This protein binds this small molecule.
Small molecule (SMILES): COc1cc(-c2ccc(=O)[nH]n2)ccc1OC(F)F

Binding-site contacts:
Ligand atom C12 contacts residue PHE287 of chain 1.C at 3.9 Å (hydrophobic).
Ligand atom C14 contacts residue THR248 of chain 1.C at 3.6 Å.
Ligand atom F16 contacts residue GLN284 of chain 1.C at 4.1 Å.
Ligand atom C14 contacts residue ILE251 of chain 1.C at 4.1 Å (hydrophobic).
Ligand atom C12 contacts residue TYR74 of chain 1.C at 4.1 Å (hydrophobic).
Ligand atom F17 contacts residue TRP247 of chain 1.C at 3.3 Å.
Ligand atom O15 contacts residue PHE287 of chain 1.C at 4.0 Å.
Ligand atom C14 contacts residue TYR244 of chain 1.C at 3.8 Å (hydrophobic).
Ligand atom O18 contacts residue PHE287 of chain 1.C at 3.6 Å.
Ligand atom F16 contacts residue PHE287 of chain 1.C at 4.2 Å.
Ligand atom F17 contacts residue THR248 of chain 1.C at 3.3 Å.
Ligand atom C2 contacts residue MET188 of chain 1.C at 3.6 Å (hydrophobic).
Ligand atom C8 contacts residue PHE287 of chain 1.C at 3.7 Å (hydrophobic).
Ligand atom O1 contacts residue MET188 of chain 1.C at 3.3 Å.
Ligand atom C9 contacts residue PHE255 of chain 1.C at 4.2 Å (hydrophobic).
Ligand atom F16 contacts residue ASN236 of chain 1.C at 3.1 Å.
Ligand atom C10 contacts residue PHE287 of chain 1.C at 3.6 Å (hydrophobic).
Ligand atom C13 contacts residue ILE251 of chain 1.C at 4.0 Å (hydrophobic).
Ligand atom O15 contacts residue GLN284 of chain 1.C at 3.3 Å (h-bond).
Ligand atom C14 contacts residue GLN284 of chain 1.C at 3.6 Å.
Ligand atom C11 contacts residue ILE251 of chain 1.C at 3.9 Å (hydrophobic).
Ligand atom C19 contacts residue GLN284 of chain 1.C at 3.5 Å.
Ligand atom F16 contacts residue PRO237 of chain 1.C at 3.7 Å.
Ligand atom C13 contacts residue PHE287 of chain 1.C at 3.9 Å (hydrophobic).
Ligand atom F17 contacts residue TYR74 of chain 1.C at 3.9 Å.
Ligand atom C10 contacts residue GLN284 of chain 1.C at 4.1 Å.
Ligand atom C19 contacts residue PHE287 of chain 1.C at 3.7 Å (hydrophobic).
Ligand atom C7 contacts residue MET188 of chain 1.C at 3.9 Å (hydrophobic).
Ligand atom C19 contacts residue MET272 of chain 1.C at 3.5 Å (hydrophobic).
Ligand atom F16 contacts residue TYR244 of chain 1.C at 3.6 Å.
Ligand atom C19 contacts residue SER283 of chain 1.C at 4.1 Å.
Ligand atom N4 contacts residue PHE255 of chain 1.C at 4.0 Å.
Ligand atom C12 contacts residue ILE251 of chain 1.C at 4.0 Å (hydrophobic).
Ligand atom C9 contacts residue PHE287 of chain 1.C at 3.7 Å (hydrophobic).
Ligand atom F17 contacts residue ILE251 of chain 1.C at 3.5 Å.
Ligand atom O15 contacts residue ILE251 of chain 1.C at 3.8 Å.
Ligand atom O18 contacts residue GLN284 of chain 1.C at 3.0 Å (h-bond).
Ligand atom F17 contacts residue ASN236 of chain 1.C at 3.7 Å.
Ligand atom C11 contacts residue PHE287 of chain 1.C at 3.6 Å (hydrophobic).
Ligand atom C14 contacts residue ASN236 of chain 1.C at 4.2 Å.

Sequence of chain 1.C:
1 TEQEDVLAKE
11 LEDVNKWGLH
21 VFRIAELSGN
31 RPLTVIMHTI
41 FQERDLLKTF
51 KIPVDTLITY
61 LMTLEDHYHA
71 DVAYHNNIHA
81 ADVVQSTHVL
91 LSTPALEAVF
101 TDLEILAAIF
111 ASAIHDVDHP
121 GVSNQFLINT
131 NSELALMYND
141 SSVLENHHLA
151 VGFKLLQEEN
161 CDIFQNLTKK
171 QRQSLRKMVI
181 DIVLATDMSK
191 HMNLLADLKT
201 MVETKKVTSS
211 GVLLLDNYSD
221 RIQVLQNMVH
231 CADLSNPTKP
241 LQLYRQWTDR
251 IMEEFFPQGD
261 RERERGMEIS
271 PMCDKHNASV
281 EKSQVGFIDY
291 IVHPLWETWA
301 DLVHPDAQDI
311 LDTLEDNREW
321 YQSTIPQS